The protein below binds the small molecule below.
Small molecule (SMILES): Oc1ccc(Nc2nc(-c3ccc(Cl)cc3)cs2)cc1

Binding-site contacts:
Ligand atom C8 contacts residue MET303 of chain 2.E at 3.6 Å (hydrophobic).
Ligand atom C16 contacts residue MET269 of chain 2.E at 3.6 Å (hydrophobic).
Ligand atom S4 contacts residue PHE300 of chain 2.E at 3.4 Å.
Ligand atom C14 contacts residue MET303 of chain 2.E at 3.8 Å (hydrophobic).
Ligand atom C8 contacts residue LEU265 of chain 2.E at 3.9 Å (hydrophobic).
Ligand atom C16 contacts residue LEU265 of chain 2.E at 3.8 Å (hydrophobic).
Ligand atom N6 contacts residue PHE300 of chain 2.E at 3.6 Å.
Ligand atom C16 contacts residue ILE171 of chain 2.E at 3.9 Å (hydrophobic).
Ligand atom N1 contacts residue ILE171 of chain 2.E at 3.9 Å.
Ligand atom CL contacts residue HIS308 of chain 2.E at 3.7 Å.
Ligand atom C3 contacts residue MET303 of chain 2.E at 3.9 Å (hydrophobic).
Ligand atom O20 contacts residue PHE189 of chain 2.E at 3.4 Å.
Ligand atom C19 contacts residue MET269 of chain 2.E at 3.6 Å (hydrophobic).
Ligand atom C7 contacts residue LEU256 of chain 2.E at 3.8 Å (hydrophobic).
Ligand atom C19 contacts residue LEU265 of chain 2.E at 3.7 Å (hydrophobic).
Ligand atom N6 contacts residue PHE170 of chain 2.E at 3.8 Å.
Ligand atom O20 contacts residue ASP175 of chain 2.E at 2.5 Å (salt-bridge).
Ligand atom C18 contacts residue VAL174 of chain 2.E at 3.7 Å (hydrophobic).
Ligand atom C12 contacts residue PHE189 of chain 2.E at 3.9 Å (hydrophobic).
Ligand atom C7 contacts residue MET303 of chain 2.E at 3.8 Å (hydrophobic).
Ligand atom C17 contacts residue THR193 of chain 2.E at 3.5 Å.
Ligand atom C8 contacts residue ILE171 of chain 2.E at 3.8 Å (hydrophobic).
Ligand atom C5 contacts residue LEU296 of chain 2.E at 3.8 Å (hydrophobic).
Ligand atom C12 contacts residue ASP175 of chain 2.E at 3.2 Å.
Ligand atom C2 contacts residue PHE300 of chain 2.E at 3.4 Å (hydrophobic).
Ligand atom C2 contacts residue THR193 of chain 2.E at 3.9 Å.
Ligand atom C5 contacts residue PHE300 of chain 2.E at 3.9 Å (hydrophobic).
Ligand atom S4 contacts residue THR193 of chain 2.E at 3.7 Å.
Ligand atom C18 contacts residue ASP175 of chain 2.E at 3.2 Å.
Ligand atom C17 contacts residue VAL174 of chain 2.E at 3.6 Å (hydrophobic).
Ligand atom CL contacts residue PHE285 of chain 2.E at 3.3 Å.
Ligand atom C3 contacts residue LEU256 of chain 2.E at 3.9 Å (hydrophobic).
Ligand atom S4 contacts residue PHE170 of chain 2.E at 3.6 Å.
Ligand atom C18 contacts residue ILE171 of chain 2.E at 3.7 Å (hydrophobic).
Ligand atom N6 contacts residue THR193 of chain 2.E at 2.9 Å (h-bond).
Ligand atom C12 contacts residue ILE171 of chain 2.E at 3.7 Å (hydrophobic).
Ligand atom C10 contacts residue ILE171 of chain 2.E at 3.8 Å (hydrophobic).
Ligand atom N1 contacts residue PHE300 of chain 2.E at 3.8 Å.
Ligand atom N1 contacts residue MET303 of chain 2.E at 3.7 Å.
Ligand atom C10 contacts residue THR193 of chain 2.E at 3.5 Å.

Sequence of chain 2.E:
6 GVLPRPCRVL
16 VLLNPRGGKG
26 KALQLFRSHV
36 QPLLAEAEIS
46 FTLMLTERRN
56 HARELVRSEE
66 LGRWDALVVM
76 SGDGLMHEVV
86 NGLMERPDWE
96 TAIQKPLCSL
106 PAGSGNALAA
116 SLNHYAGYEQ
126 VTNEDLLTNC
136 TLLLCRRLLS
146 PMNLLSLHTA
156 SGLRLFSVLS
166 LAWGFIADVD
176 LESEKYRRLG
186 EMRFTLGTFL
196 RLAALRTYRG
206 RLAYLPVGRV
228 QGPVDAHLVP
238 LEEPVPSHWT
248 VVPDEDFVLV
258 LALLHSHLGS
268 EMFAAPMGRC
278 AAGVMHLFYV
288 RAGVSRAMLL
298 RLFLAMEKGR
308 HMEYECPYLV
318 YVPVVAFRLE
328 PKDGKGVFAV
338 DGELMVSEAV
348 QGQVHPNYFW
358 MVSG